Sequence of chain 2.G:
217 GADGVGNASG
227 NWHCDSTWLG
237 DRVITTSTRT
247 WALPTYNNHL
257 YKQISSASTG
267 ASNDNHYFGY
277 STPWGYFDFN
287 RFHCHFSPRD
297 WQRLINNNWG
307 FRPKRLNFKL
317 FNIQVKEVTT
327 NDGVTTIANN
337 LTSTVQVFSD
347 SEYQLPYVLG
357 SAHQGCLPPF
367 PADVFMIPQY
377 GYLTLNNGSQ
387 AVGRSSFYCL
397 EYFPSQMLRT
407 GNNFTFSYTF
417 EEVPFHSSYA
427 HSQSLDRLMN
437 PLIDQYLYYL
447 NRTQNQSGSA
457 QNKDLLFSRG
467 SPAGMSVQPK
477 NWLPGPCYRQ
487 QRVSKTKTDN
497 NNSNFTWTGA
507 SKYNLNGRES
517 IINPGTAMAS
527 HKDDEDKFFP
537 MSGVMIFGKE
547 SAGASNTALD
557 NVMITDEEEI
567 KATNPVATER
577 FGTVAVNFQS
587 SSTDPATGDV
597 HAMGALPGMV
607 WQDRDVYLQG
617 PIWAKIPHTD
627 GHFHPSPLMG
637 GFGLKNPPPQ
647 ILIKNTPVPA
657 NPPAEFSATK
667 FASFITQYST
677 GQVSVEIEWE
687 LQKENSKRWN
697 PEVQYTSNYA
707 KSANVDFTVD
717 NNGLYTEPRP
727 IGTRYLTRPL

Binding-site contacts:
Ligand atom C5 contacts residue PHE629 of chain 2.G at 4.3 Å (hydrophobic).
Ligand atom N3 contacts residue HIS630 of chain 2.G at 3.3 Å (h-bond).
Ligand atom C6 contacts residue PHE629 of chain 2.E at 4.1 Å (hydrophobic).
Ligand atom O2 contacts residue GLY627 of chain 2.E at 3.7 Å.
Ligand atom C4 contacts residue HIS630 of chain 2.G at 3.9 Å.
Ligand atom N1 contacts residue PHE629 of chain 2.E at 4.2 Å.
Ligand atom N4 contacts residue HIS630 of chain 2.G at 3.8 Å.
Ligand atom O2 contacts residue HIS630 of chain 2.G at 3.9 Å.
Ligand atom O2 contacts residue ASP626 of chain 2.E at 4.0 Å.
Ligand atom C5 contacts residue HIS628 of chain 2.E at 4.2 Å.
Ligand atom N3 contacts residue HIS628 of chain 2.E at 4.3 Å.
Ligand atom C2 contacts residue HIS628 of chain 2.E at 3.3 Å.
Ligand atom N1 contacts residue HIS628 of chain 2.E at 2.5 Å (h-bond).
Ligand atom C6 contacts residue HIS628 of chain 2.E at 3.1 Å.
Ligand atom O2 contacts residue HIS628 of chain 2.E at 3.4 Å (h-bond).
Ligand atom C2 contacts residue HIS630 of chain 2.G at 3.8 Å.

A small-molecule ligand and the protein it binds are described below.
Small molecule (SMILES): Nc1ccnc(=O)[nH]1

Sequence of chain 2.E:
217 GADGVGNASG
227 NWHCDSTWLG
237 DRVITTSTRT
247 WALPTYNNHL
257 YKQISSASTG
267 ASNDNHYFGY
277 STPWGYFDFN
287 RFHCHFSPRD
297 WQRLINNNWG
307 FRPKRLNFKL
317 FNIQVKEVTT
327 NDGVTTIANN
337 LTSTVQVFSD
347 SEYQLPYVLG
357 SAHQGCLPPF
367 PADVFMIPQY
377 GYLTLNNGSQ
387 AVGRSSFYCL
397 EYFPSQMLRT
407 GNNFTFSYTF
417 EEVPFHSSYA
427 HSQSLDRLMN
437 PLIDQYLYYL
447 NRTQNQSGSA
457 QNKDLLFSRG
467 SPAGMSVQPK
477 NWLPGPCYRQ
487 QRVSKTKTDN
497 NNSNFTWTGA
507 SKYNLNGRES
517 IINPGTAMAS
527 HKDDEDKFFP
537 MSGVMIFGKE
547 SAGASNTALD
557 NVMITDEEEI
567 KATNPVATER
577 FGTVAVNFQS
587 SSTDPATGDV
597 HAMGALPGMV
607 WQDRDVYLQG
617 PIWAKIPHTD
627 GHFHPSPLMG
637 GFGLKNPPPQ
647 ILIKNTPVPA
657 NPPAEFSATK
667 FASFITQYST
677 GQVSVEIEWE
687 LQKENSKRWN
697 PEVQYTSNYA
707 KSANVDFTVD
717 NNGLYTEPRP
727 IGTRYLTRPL